Binding-site contacts:
Ligand atom O2 contacts residue ASN105 of chain 1.A at 4.4 Å.
Ligand atom C5 contacts residue ASN105 of chain 1.A at 3.6 Å.
Ligand atom C4 contacts residue ASN15 of chain 1.A at 4.2 Å.
Ligand atom N2 contacts residue ASN15 of chain 1.A at 2.9 Å (h-bond).
Ligand atom O2 contacts residue ASN15 of chain 1.A at 4.1 Å.
Ligand atom C6 contacts residue ASN105 of chain 1.A at 3.8 Å.
Ligand atom C2 contacts residue THR17 of chain 1.A at 4.1 Å.
Ligand atom O7 contacts residue ASN15 of chain 1.A at 3.5 Å (h-bond).
Ligand atom O5 contacts residue ASN105 of chain 1.A at 3.4 Å (h-bond).
Ligand atom C6 contacts residue THR17 of chain 1.A at 3.8 Å.
Ligand atom C7 contacts residue ASN15 of chain 1.A at 3.4 Å.
Ligand atom C1 contacts residue ASN15 of chain 1.A at 1.4 Å.
Ligand atom O5 contacts residue THR17 of chain 1.A at 4.4 Å.
Ligand atom O2 contacts residue THR17 of chain 1.A at 3.2 Å (h-bond).
Ligand atom O6 contacts residue THR17 of chain 1.A at 3.0 Å (h-bond).
Ligand atom C5 contacts residue ASN15 of chain 1.A at 3.7 Å.
Ligand atom C1 contacts residue ASN105 of chain 1.A at 4.0 Å.
Ligand atom C1 contacts residue THR17 of chain 1.A at 4.1 Å.
Ligand atom C2 contacts residue ASN15 of chain 1.A at 2.5 Å.
Ligand atom O6 contacts residue ASN105 of chain 1.A at 3.9 Å.
Ligand atom O5 contacts residue ASN15 of chain 1.A at 2.4 Å (h-bond).
Ligand atom C3 contacts residue ASN15 of chain 1.A at 3.8 Å.
Ligand atom C8 contacts residue ASN105 of chain 1.A at 4.0 Å.

A small-molecule ligand and the protein it binds are described below.
Small molecule (SMILES): CC(=O)N[C@H]1[C@H](O[C@H]2[C@H](O[C@@H]3O[C@@H](C)[C@@H](O)[C@@H](O)[C@@H]3O)[C@@H](NC(C)=O)CO[C@@H]2CO[C@@H]2O[C@@H](C)[C@@H](O)[C@@H](O)[C@@H]2O)O[C@H](CO)[C@@H](O)[C@@H]1O

Sequence of chain 1.A:
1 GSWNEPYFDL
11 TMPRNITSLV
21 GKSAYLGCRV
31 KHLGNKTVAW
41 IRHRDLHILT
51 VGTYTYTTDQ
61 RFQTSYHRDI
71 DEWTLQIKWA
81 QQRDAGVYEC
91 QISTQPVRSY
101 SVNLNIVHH